Sequence of chain 1.J:
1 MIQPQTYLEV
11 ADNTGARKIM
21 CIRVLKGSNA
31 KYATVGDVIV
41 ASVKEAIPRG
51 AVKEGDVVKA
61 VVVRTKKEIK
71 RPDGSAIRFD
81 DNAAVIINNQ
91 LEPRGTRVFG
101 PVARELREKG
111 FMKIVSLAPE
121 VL

Binding-site contacts:
Ligand atom C30 contacts residue LYS44 of chain 1.J at 4.2 Å.
Ligand atom O31 contacts residue TYR7 of chain 1.J at 3.5 Å (h-bond).
Ligand atom O33 contacts residue MG1 of chain 1.WM at 3.1 Å.
Ligand atom C26 contacts residue LYS44 of chain 1.J at 3.0 Å.
Ligand atom O40 contacts residue GLU54 of chain 1.J at 3.5 Å (salt-bridge).
Ligand atom O23 contacts residue GLU54 of chain 1.J at 3.5 Å (salt-bridge).
Ligand atom N25 contacts residue GLU54 of chain 1.J at 2.9 Å (salt-bridge).
Ligand atom O31 contacts residue GLU45 of chain 1.J at 2.9 Å (salt-bridge).
Ligand atom O32 contacts residue MG1 of chain 1.WM at 3.2 Å.
Ligand atom C39 contacts residue MG1 of chain 1.FRA at 3.3 Å.
Ligand atom C30 contacts residue GLU45 of chain 1.J at 4.2 Å.
Ligand atom C24 contacts residue LYS44 of chain 1.J at 3.6 Å.
Ligand atom O27 contacts residue LYS44 of chain 1.J at 3.6 Å (salt-bridge).
Ligand atom O29 contacts residue GLU45 of chain 1.J at 3.8 Å.
Ligand atom C22 contacts residue MG1 of chain 1.XMA at 4.2 Å.
Ligand atom N10 contacts residue MG1 of chain 1.BRA at 3.8 Å.
Ligand atom N37 contacts residue MG1 of chain 1.FRA at 4.4 Å.
Ligand atom N37 contacts residue MG1 of chain 1.XMA at 4.2 Å.
Ligand atom O20 contacts residue MG1 of chain 1.XMA at 4.2 Å.
Ligand atom O31 contacts residue LYS44 of chain 1.J at 4.2 Å.
Ligand atom O23 contacts residue MG1 of chain 1.XMA at 3.3 Å.
Ligand atom C24 contacts residue GLU54 of chain 1.J at 3.8 Å.
Ligand atom C22 contacts residue LYS44 of chain 1.J at 3.9 Å.
Ligand atom O29 contacts residue LYS44 of chain 1.J at 4.3 Å.
Ligand atom N25 contacts residue LYS44 of chain 1.J at 3.4 Å (salt-bridge).
Ligand atom C30 contacts residue TYR7 of chain 1.J at 3.1 Å (hydrophobic).
Ligand atom C37 contacts residue MG1 of chain 1.FRA at 4.5 Å.
Ligand atom N25 contacts residue MG1 of chain 1.XMA at 4.0 Å.
Ligand atom C38 contacts residue MG1 of chain 1.FRA at 3.8 Å.
Ligand atom C28 contacts residue LYS44 of chain 1.J at 4.0 Å.
Ligand atom O27 contacts residue TYR7 of chain 1.J at 4.4 Å.
Ligand atom C3 contacts residue MG1 of chain 1.WM at 4.1 Å.
Ligand atom C24 contacts residue MG1 of chain 1.XMA at 3.9 Å.
Ligand atom C22 contacts residue GLU54 of chain 1.J at 3.5 Å.
Ligand atom C4 contacts residue MG1 of chain 1.WM at 4.0 Å.

The protein below binds the small molecule below.
Small molecule (SMILES): NCC[C@H](O)C(=O)N[C@@H]1C[C@H](N)[C@@H](O[C@H]2O[C@H](CN)[C@@H](O)[C@H](O)[C@H]2O)[C@H](O)[C@H]1O[C@H]1O[C@H](CO)[C@@H](O)[C@H](N)[C@H]1O